Binding-site contacts:
Ligand atom OXT contacts residue ARG260 of chain 1.D at 3.5 Å (salt-bridge).
Ligand atom CA contacts residue THR291 of chain 1.B at 4.1 Å.
Ligand atom CG contacts residue THR321 of chain 1.B at 4.2 Å.
Ligand atom OD1 contacts residue VAL322 of chain 1.B at 2.8 Å (h-bond).
Ligand atom OD1 contacts residue EDO1 of chain 1.Q at 3.8 Å.
Ligand atom C contacts residue THR291 of chain 1.B at 4.4 Å.
Ligand atom ND2 contacts residue VAL322 of chain 1.B at 4.3 Å.
Ligand atom ND2 contacts residue GLU323 of chain 1.B at 2.5 Å (salt-bridge).
Ligand atom CG contacts residue ALA182 of chain 1.B at 4.3 Å (hydrophobic).
Ligand atom ND2 contacts residue THR321 of chain 1.B at 4.2 Å.
Ligand atom N contacts residue GLN292 of chain 1.B at 3.8 Å.
Ligand atom OXT contacts residue VAL322 of chain 1.B at 4.1 Å.
Ligand atom O contacts residue GLN292 of chain 1.B at 3.6 Å.
Ligand atom C contacts residue ARG260 of chain 1.D at 4.5 Å.
Ligand atom CA contacts residue CYS293 of chain 1.B at 3.3 Å (hydrophobic).
Ligand atom OD1 contacts residue THR321 of chain 1.B at 3.5 Å.
Ligand atom CB contacts residue CYS293 of chain 1.B at 4.2 Å (hydrophobic).
Ligand atom O contacts residue THR291 of chain 1.B at 3.6 Å (h-bond).
Ligand atom N contacts residue EDO1 of chain 1.Q at 3.2 Å (h-bond).
Ligand atom CA contacts residue EDO1 of chain 1.Q at 3.9 Å.
Ligand atom CG contacts residue EDO1 of chain 1.Q at 3.8 Å.
Ligand atom C contacts residue GLN292 of chain 1.B at 3.8 Å.
Ligand atom O contacts residue VAL322 of chain 1.B at 3.4 Å.
Ligand atom CB contacts residue EDO1 of chain 1.Q at 3.5 Å.
Ligand atom C contacts residue VAL322 of chain 1.B at 3.9 Å (hydrophobic).
Ligand atom OD1 contacts residue GLU323 of chain 1.B at 3.2 Å (salt-bridge).
Ligand atom CA contacts residue ARG260 of chain 1.B at 4.4 Å.
Ligand atom CG contacts residue VAL322 of chain 1.B at 3.9 Å (hydrophobic).
Ligand atom N contacts residue THR291 of chain 1.B at 2.9 Å (h-bond).
Ligand atom C contacts residue ARG260 of chain 1.B at 3.3 Å.
Ligand atom O contacts residue ARG260 of chain 1.B at 2.7 Å (salt-bridge).
Ligand atom CB contacts residue MET294 of chain 1.B at 3.9 Å (hydrophobic).
Ligand atom ND2 contacts residue ALA182 of chain 1.B at 3.2 Å.
Ligand atom CA contacts residue MET294 of chain 1.B at 4.4 Å (hydrophobic).
Ligand atom OXT contacts residue ARG260 of chain 1.B at 3.5 Å (salt-bridge).
Ligand atom CA contacts residue GLN292 of chain 1.B at 3.6 Å.
Ligand atom N contacts residue CYS293 of chain 1.B at 2.8 Å (h-bond).
Ligand atom CG contacts residue GLU323 of chain 1.B at 3.3 Å.

A small-molecule ligand and the protein it binds are described below.
Small molecule (SMILES): NC(=O)C[C@H](N)C(=O)O

Sequence of chain 1.D:
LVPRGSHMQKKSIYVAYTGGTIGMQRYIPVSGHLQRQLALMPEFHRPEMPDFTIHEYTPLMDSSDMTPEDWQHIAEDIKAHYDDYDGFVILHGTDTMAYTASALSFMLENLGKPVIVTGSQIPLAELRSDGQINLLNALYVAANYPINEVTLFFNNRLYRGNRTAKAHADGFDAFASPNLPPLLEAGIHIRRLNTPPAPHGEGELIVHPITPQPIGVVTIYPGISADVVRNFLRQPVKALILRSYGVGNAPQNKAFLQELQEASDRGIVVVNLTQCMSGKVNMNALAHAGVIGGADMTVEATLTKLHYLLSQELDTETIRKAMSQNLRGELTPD

Sequence of chain 1.B:
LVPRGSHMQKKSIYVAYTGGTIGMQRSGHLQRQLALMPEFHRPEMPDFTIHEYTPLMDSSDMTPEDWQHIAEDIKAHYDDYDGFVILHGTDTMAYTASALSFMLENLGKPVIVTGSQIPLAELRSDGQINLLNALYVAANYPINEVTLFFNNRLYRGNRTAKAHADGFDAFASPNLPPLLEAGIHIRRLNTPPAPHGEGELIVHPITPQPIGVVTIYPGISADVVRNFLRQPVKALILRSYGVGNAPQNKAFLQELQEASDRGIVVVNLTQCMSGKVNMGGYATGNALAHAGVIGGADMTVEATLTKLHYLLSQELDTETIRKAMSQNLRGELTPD